Sequence of chain 5.A:
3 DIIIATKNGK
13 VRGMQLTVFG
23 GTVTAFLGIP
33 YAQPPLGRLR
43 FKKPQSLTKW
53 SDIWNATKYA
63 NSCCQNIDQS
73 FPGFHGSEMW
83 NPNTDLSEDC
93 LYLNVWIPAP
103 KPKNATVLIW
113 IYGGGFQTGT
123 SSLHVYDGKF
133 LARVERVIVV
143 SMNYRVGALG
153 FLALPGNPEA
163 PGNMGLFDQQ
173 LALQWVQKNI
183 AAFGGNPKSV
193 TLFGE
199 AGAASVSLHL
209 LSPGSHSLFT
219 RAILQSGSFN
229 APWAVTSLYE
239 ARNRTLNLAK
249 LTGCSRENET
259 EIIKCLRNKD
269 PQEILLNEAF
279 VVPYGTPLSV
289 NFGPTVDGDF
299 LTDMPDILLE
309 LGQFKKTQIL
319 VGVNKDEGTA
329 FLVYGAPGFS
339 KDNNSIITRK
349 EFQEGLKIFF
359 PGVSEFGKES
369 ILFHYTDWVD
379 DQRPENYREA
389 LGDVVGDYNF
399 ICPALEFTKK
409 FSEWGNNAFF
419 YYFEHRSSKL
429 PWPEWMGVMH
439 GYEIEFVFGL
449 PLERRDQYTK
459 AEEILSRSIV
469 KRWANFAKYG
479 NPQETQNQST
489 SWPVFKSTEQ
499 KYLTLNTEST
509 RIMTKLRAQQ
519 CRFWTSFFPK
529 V

A protein and the small-molecule ligand that binds it are described below.
Small molecule (SMILES): CC(=O)N[C@H]1[C@H](O[C@H]2[C@H](O)[C@@H](NC(C)=O)CO[C@@H]2CO[C@H]2O[C@@H](C)[C@@H](O)[C@@H](O)[C@@H]2O)O[C@H](CO)[C@@H](O)[C@@H]1O

Binding-site contacts:
Ligand atom C6 contacts residue LYS248 of chain 5.A at 4.1 Å.
Ligand atom C1 contacts residue ASN245 of chain 5.A at 3.7 Å.
Ligand atom O5 contacts residue ASN245 of chain 5.A at 4.1 Å.
Ligand atom C5 contacts residue PHE278 of chain 5.A at 4.4 Å (hydrophobic).
Ligand atom C5 contacts residue ASN245 of chain 5.A at 3.9 Å.
Ligand atom O4 contacts residue PHE278 of chain 5.A at 3.7 Å.
Ligand atom O3 contacts residue PHE278 of chain 5.A at 3.6 Å (h-bond).
Ligand atom C4 contacts residue ASN245 of chain 5.A at 4.3 Å.
Ligand atom C5 contacts residue ASN245 of chain 5.A at 3.6 Å.
Ligand atom C6 contacts residue ASN245 of chain 5.A at 3.9 Å.
Ligand atom C6 contacts residue ASN245 of chain 5.A at 3.5 Å.
Ligand atom O4 contacts residue LEU249 of chain 5.A at 3.9 Å.
Ligand atom C7 contacts residue ASN241 of chain 5.A at 3.6 Å.
Ligand atom N2 contacts residue ASN241 of chain 5.A at 3.0 Å (h-bond).
Ligand atom C5 contacts residue ASN241 of chain 5.A at 3.7 Å.
Ligand atom C2 contacts residue ASN241 of chain 5.A at 2.5 Å.
Ligand atom O3 contacts residue PRO281 of chain 5.A at 4.0 Å.
Ligand atom C6 contacts residue LEU249 of chain 5.A at 3.8 Å (hydrophobic).
Ligand atom C3 contacts residue ASN241 of chain 5.A at 3.9 Å.
Ligand atom C3 contacts residue PRO281 of chain 5.A at 4.5 Å (hydrophobic).
Ligand atom C5 contacts residue LEU249 of chain 5.A at 4.4 Å (hydrophobic).
Ligand atom O3 contacts residue PRO281 of chain 5.A at 4.0 Å.
Ligand atom C4 contacts residue LEU249 of chain 5.A at 4.2 Å (hydrophobic).
Ligand atom C3 contacts residue ASN245 of chain 5.A at 4.4 Å.
Ligand atom O5 contacts residue ASN241 of chain 5.A at 2.4 Å (h-bond).
Ligand atom C4 contacts residue PHE278 of chain 5.A at 3.2 Å (hydrophobic).
Ligand atom C4 contacts residue ASN241 of chain 5.A at 4.3 Å.
Ligand atom C8 contacts residue PRO281 of chain 5.A at 3.5 Å (hydrophobic).
Ligand atom O2 contacts residue PRO281 of chain 5.A at 3.6 Å.
Ligand atom C1 contacts residue ASN245 of chain 5.A at 4.0 Å.
Ligand atom O7 contacts residue ASN241 of chain 5.A at 3.6 Å (h-bond).
Ligand atom C3 contacts residue PHE278 of chain 5.A at 3.5 Å (hydrophobic).
Ligand atom C1 contacts residue ASN241 of chain 5.A at 1.5 Å.
Ligand atom O5 contacts residue ASN245 of chain 5.A at 3.1 Å (h-bond).
Ligand atom O3 contacts residue VAL280 of chain 5.A at 4.1 Å.
Ligand atom C7 contacts residue PRO281 of chain 5.A at 4.5 Å (hydrophobic).
Ligand atom O6 contacts residue ASN245 of chain 5.A at 4.1 Å.